Sequence of chain 1.B:
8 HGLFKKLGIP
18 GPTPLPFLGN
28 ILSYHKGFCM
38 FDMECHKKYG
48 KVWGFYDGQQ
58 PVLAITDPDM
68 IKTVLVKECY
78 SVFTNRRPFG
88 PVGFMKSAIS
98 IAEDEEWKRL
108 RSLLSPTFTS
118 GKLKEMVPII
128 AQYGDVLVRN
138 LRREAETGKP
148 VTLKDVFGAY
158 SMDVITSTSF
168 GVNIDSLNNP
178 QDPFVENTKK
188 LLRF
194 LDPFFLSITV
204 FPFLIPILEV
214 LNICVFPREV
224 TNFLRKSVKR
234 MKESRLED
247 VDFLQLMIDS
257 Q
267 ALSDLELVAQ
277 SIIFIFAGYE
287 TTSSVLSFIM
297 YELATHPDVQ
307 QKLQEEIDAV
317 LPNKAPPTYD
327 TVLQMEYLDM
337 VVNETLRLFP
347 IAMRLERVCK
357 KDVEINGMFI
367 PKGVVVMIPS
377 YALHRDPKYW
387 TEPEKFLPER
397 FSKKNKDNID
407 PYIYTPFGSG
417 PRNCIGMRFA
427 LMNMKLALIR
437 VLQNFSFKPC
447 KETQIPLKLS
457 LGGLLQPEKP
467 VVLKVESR

Binding-site contacts:
Ligand atom O3 contacts residue SER97 of chain 1.B at 3.7 Å.
Ligand atom C2 contacts residue HEM1 of chain 1.H at 3.1 Å.
Ligand atom C9 contacts residue PHE282 of chain 1.B at 3.7 Å (hydrophobic).
Ligand atom C11 contacts residue PHE282 of chain 1.B at 3.8 Å (hydrophobic).
Ligand atom C23 contacts residue GLU352 of chain 1.B at 3.8 Å.
Ligand atom C7 contacts residue ILE279 of chain 1.B at 3.8 Å (hydrophobic).
Ligand atom C13 contacts residue ILE279 of chain 1.B at 3.7 Å (hydrophobic).
Ligand atom C22 contacts residue GLY459 of chain 1.B at 3.3 Å.
Ligand atom C7 contacts residue HEM1 of chain 1.H at 3.5 Å.
Ligand atom C22 contacts residue ALA348 of chain 1.B at 3.2 Å (hydrophobic).
Ligand atom O4 contacts residue KLN1 of chain 1.J at 3.8 Å.
Ligand atom C26 contacts residue KLN1 of chain 1.J at 3.1 Å.
Ligand atom CL2 contacts residue LEU460 of chain 1.B at 3.4 Å.
Ligand atom C21 contacts residue LEU460 of chain 1.B at 3.6 Å (hydrophobic).
Ligand atom C16 contacts residue KLN1 of chain 1.J at 3.5 Å.
Ligand atom C17 contacts residue ARG83 of chain 1.B at 3.8 Å.
Ligand atom C8 contacts residue PHE282 of chain 1.B at 3.7 Å (hydrophobic).
Ligand atom C10 contacts residue PHE282 of chain 1.B at 3.7 Å (hydrophobic).
Ligand atom C12 contacts residue ILE279 of chain 1.B at 3.6 Å (hydrophobic).
Ligand atom C13 contacts residue PHE282 of chain 1.B at 3.8 Å (hydrophobic).
Ligand atom N2 contacts residue HEM1 of chain 1.H at 2.1 Å.
Ligand atom C14 contacts residue HEM1 of chain 1.H at 3.6 Å.
Ligand atom CL1 contacts residue LEU188 of chain 1.B at 3.5 Å.
Ligand atom C12 contacts residue PHE282 of chain 1.B at 3.9 Å (hydrophobic).
Ligand atom O2 contacts residue ALA283 of chain 1.B at 3.8 Å.
Ligand atom C23 contacts residue ARG350 of chain 1.B at 3.5 Å.
Ligand atom C17 contacts residue KLN1 of chain 1.J at 3.7 Å.
Ligand atom C26 contacts residue GLY459 of chain 1.B at 3.1 Å.
Ligand atom C15 contacts residue KLN1 of chain 1.J at 3.8 Å.
Ligand atom C25 contacts residue KLN1 of chain 1.J at 3.6 Å.
Ligand atom C6 contacts residue KLN1 of chain 1.J at 3.5 Å.
Ligand atom C7 contacts residue SER97 of chain 1.B at 3.7 Å.
Ligand atom C16 contacts residue ARG83 of chain 1.B at 3.5 Å.
Ligand atom C26 contacts residue PHE35 of chain 1.B at 3.8 Å (hydrophobic).
Ligand atom C6 contacts residue SER97 of chain 1.B at 3.6 Å.
Ligand atom C13 contacts residue KLN1 of chain 1.J at 3.9 Å.
Ligand atom C1 contacts residue HEM1 of chain 1.H at 2.9 Å.
Ligand atom CL1 contacts residue PHE219 of chain 1.B at 3.4 Å.
Ligand atom C11 contacts residue KLN1 of chain 1.J at 3.6 Å.
Ligand atom C12 contacts residue KLN1 of chain 1.J at 3.8 Å.

A small-molecule ligand and the protein it binds are described below.
Small molecule (SMILES): CC(=O)N1CCN(c2ccc(OC[C@@H]3CO[C@@](Cn4ccnc4)(c4ccc(Cl)cc4Cl)O3)cc2)CC1